Binding-site contacts:
Ligand atom C0 contacts residue GLY235 of chain 1.B at 4.2 Å.
Ligand atom C0 contacts residue LEU231 of chain 1.B at 4.0 Å (hydrophobic).
Ligand atom C15 contacts residue LYS232 of chain 1.B at 4.1 Å.
Ligand atom C9 contacts residue LEU231 of chain 1.B at 3.8 Å (hydrophobic).
Ligand atom C24 contacts residue HIS228 of chain 1.B at 4.2 Å.
Ligand atom C12 contacts residue ALA197 of chain 1.B at 4.5 Å (hydrophobic).
Ligand atom C0 contacts residue LEU234 of chain 1.B at 4.3 Å (hydrophobic).
Ligand atom C15 contacts residue LEU231 of chain 1.B at 3.7 Å (hydrophobic).
Ligand atom C18 contacts residue TYR201 of chain 1.B at 3.6 Å (hydrophobic).
Ligand atom C0 contacts residue MET238 of chain 1.B at 4.1 Å (hydrophobic).
Ligand atom C21 contacts residue HIS228 of chain 1.B at 4.2 Å.
Ligand atom C24 contacts residue TYR201 of chain 1.B at 4.3 Å (hydrophobic).
Ligand atom C0 contacts residue VAL200 of chain 1.B at 4.2 Å (hydrophobic).
Ligand atom C1 contacts residue ALA197 of chain 1.B at 4.0 Å (hydrophobic).
Ligand atom C1 contacts residue VAL200 of chain 1.B at 3.8 Å (hydrophobic).
Ligand atom C18 contacts residue LEU231 of chain 1.B at 4.5 Å (hydrophobic).
Ligand atom C21 contacts residue LYS232 of chain 1.B at 4.3 Å.
Ligand atom C27 contacts residue HIS228 of chain 1.B at 4.2 Å.
Ligand atom C12 contacts residue LEU231 of chain 1.B at 4.4 Å (hydrophobic).
Ligand atom O34 contacts residue TYR201 of chain 1.B at 3.8 Å.
Ligand atom C1 contacts residue LEU231 of chain 1.B at 4.4 Å (hydrophobic).
Ligand atom C21 contacts residue LEU231 of chain 1.B at 4.2 Å (hydrophobic).
Ligand atom C12 contacts residue TYR201 of chain 1.B at 4.2 Å (hydrophobic).
Ligand atom O63 contacts residue ILE208 of chain 1.B at 4.0 Å.
Ligand atom C60 contacts residue HIS228 of chain 1.B at 4.4 Å.
Ligand atom C9 contacts residue GLY235 of chain 1.B at 3.7 Å.
Ligand atom C24 contacts residue ALA204 of chain 1.B at 4.5 Å (hydrophobic).
Ligand atom O63 contacts residue HIS228 of chain 1.B at 3.1 Å (h-bond).

Sequence of chain 1.B:
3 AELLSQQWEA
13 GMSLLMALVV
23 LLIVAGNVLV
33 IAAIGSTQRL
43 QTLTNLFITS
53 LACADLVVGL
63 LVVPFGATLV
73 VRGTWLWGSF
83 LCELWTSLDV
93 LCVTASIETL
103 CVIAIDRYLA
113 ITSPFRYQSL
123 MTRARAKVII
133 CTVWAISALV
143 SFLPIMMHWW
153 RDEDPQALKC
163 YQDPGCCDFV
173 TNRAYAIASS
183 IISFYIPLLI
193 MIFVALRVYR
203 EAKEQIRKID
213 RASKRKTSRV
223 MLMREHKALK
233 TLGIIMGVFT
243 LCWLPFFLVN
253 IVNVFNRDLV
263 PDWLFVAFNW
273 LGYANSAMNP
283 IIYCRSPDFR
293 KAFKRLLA

This small molecule binds to this protein.
Small molecule (SMILES): CCCCCCCCCC(=O)N(CCO)C[C@@H](O)[C@@H](O)[C@@H](O)[C@@H](O)CO